Binding-site contacts:
Ligand atom O2 contacts residue VAL38 of chain 1.A at 3.4 Å (h-bond).
Ligand atom C6 contacts residue VAL90 of chain 1.A at 3.6 Å (hydrophobic).
Ligand atom PA contacts residue ARG42 of chain 1.A at 3.7 Å.
Ligand atom C3D contacts residue ASP37 of chain 1.A at 3.5 Å.
Ligand atom O3D contacts residue ARG42 of chain 1.A at 3.0 Å (salt-bridge).
Ligand atom C2D contacts residue ASP37 of chain 1.A at 3.5 Å.
Ligand atom C4D contacts residue ASP37 of chain 1.A at 3.6 Å.
Ligand atom O2' contacts residue SER131 of chain 1.A at 3.3 Å.
Ligand atom O1A contacts residue TYR15 of chain 1.A at 3.5 Å.
Ligand atom O1B contacts residue VAL16 of chain 1.A at 2.9 Å (h-bond).
Ligand atom O3A contacts residue ARG347 of chain 1.A at 3.5 Å (salt-bridge).
Ligand atom O1B contacts residue TYR15 of chain 1.A at 3.1 Å (h-bond).
Ligand atom O3' contacts residue SER131 of chain 1.A at 3.6 Å.
Ligand atom O1A contacts residue GLY14 of chain 1.A at 3.6 Å.
Ligand atom O3D contacts residue ASP37 of chain 1.A at 2.7 Å (salt-bridge).
Ligand atom C5 contacts residue TYR109 of chain 1.A at 3.7 Å (hydrophobic).
Ligand atom O5' contacts residue SER276 of chain 1.A at 3.4 Å (h-bond).
Ligand atom C1D contacts residue ASP37 of chain 1.A at 3.4 Å.
Ligand atom O2 contacts residue ASP37 of chain 1.A at 3.6 Å (salt-bridge).
Ligand atom O3' contacts residue THR132 of chain 1.A at 3.7 Å.
Ligand atom C5D contacts residue ASN91 of chain 1.A at 3.7 Å.
Ligand atom O4' contacts residue THR92 of chain 1.A at 2.9 Å (h-bond).
Ligand atom O5' contacts residue ARG347 of chain 1.A at 3.1 Å (salt-bridge).
Ligand atom O3' contacts residue VAL133 of chain 1.A at 3.3 Å (h-bond).
Ligand atom O4D contacts residue VAL90 of chain 1.A at 3.7 Å.
Ligand atom O1A contacts residue ARG42 of chain 1.A at 3.1 Å (salt-bridge).
Ligand atom O5D contacts residue ARG42 of chain 1.A at 3.5 Å (salt-bridge).
Ligand atom O2B contacts residue ARG347 of chain 1.A at 3.0 Å (salt-bridge).
Ligand atom C5 contacts residue VAL90 of chain 1.A at 3.7 Å (hydrophobic).
Ligand atom O2' contacts residue VAL16 of chain 1.A at 3.4 Å.
Ligand atom O1B contacts residue GLY14 of chain 1.A at 3.6 Å.
Ligand atom O5D contacts residue GLY14 of chain 1.A at 3.3 Å.
Ligand atom O2B contacts residue TYR15 of chain 1.A at 3.4 Å.
Ligand atom O4' contacts residue ASN91 of chain 1.A at 3.7 Å.
Ligand atom C5' contacts residue ARG347 of chain 1.A at 3.7 Å.
Ligand atom O2D contacts residue ASP37 of chain 1.A at 2.6 Å (salt-bridge).
Ligand atom O2' contacts residue THR132 of chain 1.A at 2.8 Å (h-bond).
Ligand atom O4D contacts residue GLY12 of chain 1.A at 3.6 Å.
Ligand atom C2' contacts residue THR132 of chain 1.A at 3.1 Å.
Ligand atom C6 contacts residue ASN91 of chain 1.A at 3.3 Å.

Sequence of chain 1.A:
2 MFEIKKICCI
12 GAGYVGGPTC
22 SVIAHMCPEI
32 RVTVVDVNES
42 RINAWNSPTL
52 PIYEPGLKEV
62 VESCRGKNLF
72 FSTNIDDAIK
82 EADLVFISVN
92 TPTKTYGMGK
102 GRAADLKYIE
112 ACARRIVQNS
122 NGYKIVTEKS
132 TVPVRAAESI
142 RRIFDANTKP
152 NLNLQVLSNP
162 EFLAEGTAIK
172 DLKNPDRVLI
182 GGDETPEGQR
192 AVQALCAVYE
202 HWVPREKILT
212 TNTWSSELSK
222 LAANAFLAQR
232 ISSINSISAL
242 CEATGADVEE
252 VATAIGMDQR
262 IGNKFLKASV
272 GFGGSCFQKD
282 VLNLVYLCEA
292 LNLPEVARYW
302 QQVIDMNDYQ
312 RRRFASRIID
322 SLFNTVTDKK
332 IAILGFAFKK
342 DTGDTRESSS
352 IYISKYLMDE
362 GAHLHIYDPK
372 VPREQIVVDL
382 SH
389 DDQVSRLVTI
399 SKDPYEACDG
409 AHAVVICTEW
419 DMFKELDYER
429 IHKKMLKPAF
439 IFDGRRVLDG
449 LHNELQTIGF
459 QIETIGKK

The protein below binds the small molecule below.
Small molecule (SMILES): O=c1ccn([C@@H]2O[C@H](CO[P](=O)(O)O[P](=O)(O)O[C@H]3OC[C@@H](O)[C@H](O)[C@H]3O)[C@@H](O)[C@H]2O)c(=O)[nH]1